Sequence of chain 47.C:
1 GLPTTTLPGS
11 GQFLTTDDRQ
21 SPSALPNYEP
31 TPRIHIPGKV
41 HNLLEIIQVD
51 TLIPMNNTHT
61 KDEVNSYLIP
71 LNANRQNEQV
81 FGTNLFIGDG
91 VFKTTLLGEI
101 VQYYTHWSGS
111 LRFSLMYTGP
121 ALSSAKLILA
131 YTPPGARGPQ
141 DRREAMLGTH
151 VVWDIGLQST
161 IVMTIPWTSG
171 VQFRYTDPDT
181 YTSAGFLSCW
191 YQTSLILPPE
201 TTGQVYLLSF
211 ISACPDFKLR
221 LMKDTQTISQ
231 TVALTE

Binding-site contacts:
Ligand atom C6B contacts residue TYR128 of chain 47.A at 3.3 Å (hydrophobic).
Ligand atom C4B contacts residue TYR152 of chain 47.A at 3.8 Å (hydrophobic).
Ligand atom N2 contacts residue ASN219 of chain 47.A at 3.8 Å.
Ligand atom C1B contacts residue VAL188 of chain 47.A at 3.8 Å (hydrophobic).
Ligand atom C4 contacts residue LEU106 of chain 47.A at 3.9 Å (hydrophobic).
Ligand atom C31 contacts residue ASN219 of chain 47.A at 3.3 Å.
Ligand atom C5B contacts residue PHE186 of chain 47.A at 3.9 Å (hydrophobic).
Ligand atom C3 contacts residue ASN219 of chain 47.A at 4.0 Å.
Ligand atom C4C contacts residue VAL191 of chain 47.A at 3.0 Å (hydrophobic).
Ligand atom O1 contacts residue MET221 of chain 47.A at 3.9 Å.
Ligand atom O1A contacts residue PHE186 of chain 47.A at 3.0 Å.
Ligand atom C1C contacts residue LEU106 of chain 47.A at 3.8 Å (hydrophobic).
Ligand atom C5A contacts residue PHE186 of chain 47.A at 3.5 Å (hydrophobic).
Ligand atom C2C contacts residue TYR197 of chain 47.A at 3.7 Å (hydrophobic).
Ligand atom C4A contacts residue PRO174 of chain 47.A at 3.1 Å (hydrophobic).
Ligand atom C5B contacts residue MET224 of chain 47.A at 3.8 Å (hydrophobic).
Ligand atom C3B contacts residue VAL188 of chain 47.A at 3.8 Å (hydrophobic).
Ligand atom C3B contacts residue TYR152 of chain 47.A at 3.7 Å (hydrophobic).
Ligand atom C2A contacts residue TYR152 of chain 47.A at 3.6 Å (hydrophobic).
Ligand atom C6B contacts residue ILE104 of chain 47.A at 3.6 Å (hydrophobic).
Ligand atom O1B contacts residue ILE104 of chain 47.A at 3.9 Å.
Ligand atom C2B contacts residue VAL188 of chain 47.A at 3.5 Å (hydrophobic).
Ligand atom O1B contacts residue TYR128 of chain 47.A at 3.4 Å (h-bond).
Ligand atom C5A contacts residue VAL176 of chain 47.A at 3.6 Å (hydrophobic).
Ligand atom N3A contacts residue TYR152 of chain 47.A at 3.5 Å.
Ligand atom C5C contacts residue VAL191 of chain 47.A at 3.8 Å (hydrophobic).
Ligand atom C1C contacts residue TYR128 of chain 47.A at 3.7 Å (hydrophobic).
Ligand atom C2A contacts residue PHE186 of chain 47.A at 3.3 Å (hydrophobic).
Ligand atom C3C contacts residue TYR128 of chain 47.A at 3.4 Å (hydrophobic).
Ligand atom O1 contacts residue LEU106 of chain 47.A at 3.8 Å.
Ligand atom C1B contacts residue ILE104 of chain 47.A at 4.0 Å (hydrophobic).
Ligand atom N3A contacts residue ALA24 of chain 47.C at 3.8 Å.
Ligand atom C4 contacts residue TYR197 of chain 47.A at 3.8 Å (hydrophobic).
Ligand atom C1B contacts residue TYR128 of chain 47.A at 3.6 Å (hydrophobic).
Ligand atom C4C contacts residue VAL188 of chain 47.A at 3.7 Å (hydrophobic).
Ligand atom C5 contacts residue LEU106 of chain 47.A at 3.8 Å (hydrophobic).
Ligand atom N2 contacts residue LEU106 of chain 47.A at 3.8 Å.
Ligand atom C4B contacts residue PHE186 of chain 47.A at 3.6 Å (hydrophobic).
Ligand atom N3A contacts residue PRO174 of chain 47.A at 3.7 Å.
Ligand atom N3A contacts residue PHE186 of chain 47.A at 4.0 Å.

Sequence of chain 47.A:
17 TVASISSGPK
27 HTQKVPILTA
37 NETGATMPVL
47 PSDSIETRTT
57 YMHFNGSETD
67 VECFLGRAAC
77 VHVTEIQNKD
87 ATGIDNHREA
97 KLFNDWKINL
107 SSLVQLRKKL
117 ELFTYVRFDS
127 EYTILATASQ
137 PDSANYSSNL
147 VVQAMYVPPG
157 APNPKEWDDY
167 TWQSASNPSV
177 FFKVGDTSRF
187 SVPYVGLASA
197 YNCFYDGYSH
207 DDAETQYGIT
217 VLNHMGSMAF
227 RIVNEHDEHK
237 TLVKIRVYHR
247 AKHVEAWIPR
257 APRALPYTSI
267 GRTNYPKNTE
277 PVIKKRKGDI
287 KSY

A small-molecule ligand and the protein it binds are described below.
Small molecule (SMILES): Cc1cc(CCCCCOc2ccc(C3=NCCO3)cc2)on1